Sequence of chain 1.A:
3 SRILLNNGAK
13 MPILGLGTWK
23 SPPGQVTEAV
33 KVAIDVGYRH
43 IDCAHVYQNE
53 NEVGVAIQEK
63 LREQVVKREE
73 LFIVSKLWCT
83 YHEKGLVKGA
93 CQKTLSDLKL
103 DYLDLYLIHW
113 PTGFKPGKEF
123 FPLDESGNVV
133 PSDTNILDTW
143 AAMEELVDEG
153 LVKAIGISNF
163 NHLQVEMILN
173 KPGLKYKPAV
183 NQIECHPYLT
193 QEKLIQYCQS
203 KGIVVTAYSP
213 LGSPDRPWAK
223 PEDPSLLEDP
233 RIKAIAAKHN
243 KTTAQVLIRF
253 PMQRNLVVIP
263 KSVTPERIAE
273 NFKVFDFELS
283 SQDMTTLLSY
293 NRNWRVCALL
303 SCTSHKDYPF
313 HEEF

The protein below binds the small molecule below.
Small molecule (SMILES): O=C(O)Cc1nn(Cc2nc3cc(C(F)(F)F)ccc3s2)c(=O)c2ccccc12

Binding-site contacts:
Ligand atom N3 contacts residue ALA300 of chain 1.A at 3.1 Å.
Ligand atom F1 contacts residue TRP112 of chain 1.A at 3.3 Å.
Ligand atom F3 contacts residue PRO311 of chain 1.A at 3.2 Å.
Ligand atom O3 contacts residue HIS111 of chain 1.A at 2.6 Å (h-bond).
Ligand atom N3 contacts residue TRP112 of chain 1.A at 3.5 Å.
Ligand atom F3 contacts residue TYR310 of chain 1.A at 2.9 Å.
Ligand atom O2 contacts residue TRP112 of chain 1.A at 2.9 Å (h-bond).
Ligand atom F2 contacts residue TYR310 of chain 1.A at 3.6 Å.
Ligand atom C14 contacts residue THR114 of chain 1.A at 3.5 Å.
Ligand atom C13 contacts residue TRP112 of chain 1.A at 3.4 Å (hydrophobic).
Ligand atom F1 contacts residue THR114 of chain 1.A at 3.3 Å.
Ligand atom C15 contacts residue TRP112 of chain 1.A at 3.3 Å (hydrophobic).
Ligand atom C12 contacts residue TRP112 of chain 1.A at 3.4 Å (hydrophobic).
Ligand atom C18 contacts residue HIS111 of chain 1.A at 3.2 Å.
Ligand atom C4 contacts residue TRP21 of chain 1.A at 3.6 Å (hydrophobic).
Ligand atom O2 contacts residue HIS111 of chain 1.A at 3.1 Å (h-bond).
Ligand atom O3 contacts residue TYR49 of chain 1.A at 2.7 Å (h-bond).
Ligand atom C8 contacts residue TRP21 of chain 1.A at 3.0 Å (hydrophobic).
Ligand atom C11 contacts residue TRP112 of chain 1.A at 3.3 Å (hydrophobic).
Ligand atom N1 contacts residue TRP220 of chain 1.A at 3.5 Å.
Ligand atom O3 contacts residue NAP1 of chain 1.B at 3.0 Å.
Ligand atom C7 contacts residue TRP21 of chain 1.A at 3.3 Å (hydrophobic).
Ligand atom C16 contacts residue TRP112 of chain 1.A at 3.3 Å (hydrophobic).
Ligand atom F2 contacts residue CYS304 of chain 1.A at 3.1 Å.
Ligand atom F2 contacts residue THR114 of chain 1.A at 3.3 Å.
Ligand atom C14 contacts residue TRP112 of chain 1.A at 3.4 Å (hydrophobic).
Ligand atom C18 contacts residue NAP1 of chain 1.B at 3.5 Å.
Ligand atom S1 contacts residue TRP112 of chain 1.A at 3.6 Å.
Ligand atom C5 contacts residue PHE123 of chain 1.A at 3.8 Å (hydrophobic).
Ligand atom C9 contacts residue TRP220 of chain 1.A at 3.4 Å (hydrophobic).
Ligand atom C3 contacts residue TRP21 of chain 1.A at 3.7 Å (hydrophobic).
Ligand atom N3 contacts residue LEU301 of chain 1.A at 3.4 Å (h-bond).
Ligand atom C17 contacts residue TRP21 of chain 1.A at 3.7 Å (hydrophobic).
Ligand atom C10 contacts residue TRP112 of chain 1.A at 3.6 Å (hydrophobic).
Ligand atom O2 contacts residue NAP1 of chain 1.B at 3.6 Å.
Ligand atom N2 contacts residue CYS299 of chain 1.A at 3.5 Å (h-bond).
Ligand atom C9 contacts residue ALA300 of chain 1.A at 3.6 Å (hydrophobic).
Ligand atom C17 contacts residue NAP1 of chain 1.B at 3.6 Å.
Ligand atom O1 contacts residue PHE123 of chain 1.A at 3.6 Å.
Ligand atom F1 contacts residue PRO311 of chain 1.A at 3.3 Å.